Binding-site contacts:
Ligand atom NH3 contacts residue MET139 of chain 1.C at 3.5 Å (h-bond).
Ligand atom NH3 contacts residue GLN157 of chain 1.C at 3.2 Å (h-bond).
Ligand atom C2 contacts residue GLY20 of chain 1.C at 3.3 Å.
Ligand atom O2' contacts residue GLN157 of chain 1.C at 3.6 Å.
Ligand atom CB contacts residue GLY10 of chain 1.C at 3.4 Å.
Ligand atom O3' contacts residue GLY154 of chain 1.C at 2.8 Å (h-bond).
Ligand atom N7 contacts residue HIS18 of chain 1.C at 3.6 Å.
Ligand atom O1S contacts residue LYS205 of chain 1.C at 3.1 Å (salt-bridge).
Ligand atom N11 contacts residue HIS46 of chain 1.C at 3.6 Å (h-bond).
Ligand atom N11 contacts residue PHE41 of chain 1.C at 3.5 Å.
Ligand atom N3 contacts residue GLY24 of chain 1.C at 3.5 Å.
Ligand atom O1S contacts residue GLN12 of chain 1.C at 3.1 Å (h-bond).
Ligand atom CE2 contacts residue MET139 of chain 1.C at 3.4 Å (hydrophobic).
Ligand atom CZ2 contacts residue MET139 of chain 1.C at 3.5 Å (hydrophobic).
Ligand atom NH3 contacts residue SO41 of chain 1.K at 3.3 Å (h-bond).
Ligand atom N6 contacts residue MET203 of chain 1.C at 3.1 Å (h-bond).
Ligand atom C2' contacts residue ASP156 of chain 1.C at 3.5 Å.
Ligand atom N1 contacts residue ARG192 of chain 1.C at 3.5 Å.
Ligand atom CZ3 contacts residue GLY10 of chain 1.C at 3.5 Å.
Ligand atom C4 contacts residue GLY20 of chain 1.C at 3.4 Å.
Ligand atom C2 contacts residue THR190 of chain 1.C at 3.6 Å.
Ligand atom O2S contacts residue SO41 of chain 1.L at 3.2 Å (h-bond).
Ligand atom O contacts residue GLN157 of chain 1.C at 2.9 Å (h-bond).
Ligand atom O4' contacts residue ASN21 of chain 1.C at 3.0 Å (h-bond).
Ligand atom C8 contacts residue ASN21 of chain 1.C at 3.4 Å.
Ligand atom O2' contacts residue GLY154 of chain 1.C at 2.9 Å (h-bond).
Ligand atom CH2 contacts residue ILE143 of chain 1.C at 3.2 Å (hydrophobic).
Ligand atom O3' contacts residue VAL25 of chain 1.C at 3.2 Å.
Ligand atom N11 contacts residue MET139 of chain 1.C at 3.6 Å.
Ligand atom N1 contacts residue ILE193 of chain 1.C at 3.0 Å (h-bond).
Ligand atom C2 contacts residue ASN191 of chain 1.C at 3.3 Å.
Ligand atom N11 contacts residue ASP142 of chain 1.C at 3.0 Å (salt-bridge).
Ligand atom CE3 contacts residue GLY10 of chain 1.C at 3.4 Å.
Ligand atom CZ3 contacts residue VAL153 of chain 1.C at 3.5 Å (hydrophobic).
Ligand atom N7 contacts residue LYS202 of chain 1.C at 3.2 Å (salt-bridge).
Ligand atom N6 contacts residue ILE193 of chain 1.C at 3.0 Å (h-bond).
Ligand atom O3' contacts residue VAL153 of chain 1.C at 3.3 Å.
Ligand atom N3 contacts residue GLY20 of chain 1.C at 3.1 Å (h-bond).
Ligand atom CD1 contacts residue HIS46 of chain 1.C at 3.4 Å.
Ligand atom O2' contacts residue ASP156 of chain 1.C at 2.6 Å (salt-bridge).

Sequence of chain 1.C:
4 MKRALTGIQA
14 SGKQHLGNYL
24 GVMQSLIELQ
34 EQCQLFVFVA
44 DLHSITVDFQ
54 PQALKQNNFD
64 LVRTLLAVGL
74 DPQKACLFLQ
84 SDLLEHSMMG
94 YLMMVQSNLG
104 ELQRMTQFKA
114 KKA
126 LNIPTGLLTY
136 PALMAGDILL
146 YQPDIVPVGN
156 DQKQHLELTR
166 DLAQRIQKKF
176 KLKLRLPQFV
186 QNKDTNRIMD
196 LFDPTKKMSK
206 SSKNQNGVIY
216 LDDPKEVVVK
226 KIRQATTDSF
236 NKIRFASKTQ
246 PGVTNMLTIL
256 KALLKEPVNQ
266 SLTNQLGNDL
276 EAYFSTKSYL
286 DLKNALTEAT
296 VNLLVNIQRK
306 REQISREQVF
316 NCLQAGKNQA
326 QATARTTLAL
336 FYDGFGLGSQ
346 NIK

The small molecule below binds the protein below.
Small molecule (SMILES): Nc1ncnc2c1ncn2[C@@H]1O[C@H](COS(=O)(=O)NC(=O)[C@@H](N)Cc2c[nH]c3ccccc23)[C@@H](O)[C@H]1O